This protein binds this small molecule.
Small molecule (SMILES): Nc1nc(N)c2c(-c3ccc(F)cc3)cnc-2[nH]1

Binding-site contacts:
Ligand atom NAK contacts residue TYR194 of chain 1.B at 2.9 Å (h-bond).
Ligand atom C4 contacts residue TYR194 of chain 1.B at 3.6 Å (hydrophobic).
Ligand atom CAE contacts residue PRO230 of chain 1.B at 3.6 Å (hydrophobic).
Ligand atom NAK contacts residue NAP1 of chain 1.H at 3.4 Å.
Ligand atom NAK contacts residue ASP181 of chain 1.B at 3.8 Å.
Ligand atom N1 contacts residue NAP1 of chain 1.H at 2.9 Å (h-bond).
Ligand atom CAL contacts residue LEU229 of chain 1.B at 3.6 Å (hydrophobic).
Ligand atom N1 contacts residue PHE117 of chain 1.B at 3.8 Å.
Ligand atom C4 contacts residue NAP1 of chain 1.H at 3.7 Å.
Ligand atom CAO contacts residue PHE117 of chain 1.B at 3.9 Å (hydrophobic).
Ligand atom NAA contacts residue NAP1 of chain 1.H at 3.0 Å (h-bond).
Ligand atom CAH contacts residue NAP1 of chain 1.H at 3.2 Å.
Ligand atom C2 contacts residue SER115 of chain 1.B at 3.9 Å.
Ligand atom N3 contacts residue SER115 of chain 1.B at 4.0 Å.
Ligand atom C2 contacts residue NAP1 of chain 1.H at 3.4 Å.
Ligand atom NAA contacts residue PHE117 of chain 1.B at 3.5 Å.
Ligand atom FAC contacts residue LEU229 of chain 1.B at 3.2 Å.
Ligand atom FAC contacts residue TRP241 of chain 1.B at 3.4 Å.
Ligand atom CAP contacts residue PHE117 of chain 1.B at 3.8 Å (hydrophobic).
Ligand atom CAG contacts residue PHE117 of chain 1.B at 3.4 Å (hydrophobic).
Ligand atom C4 contacts residue PHE117 of chain 1.B at 3.5 Å (hydrophobic).
Ligand atom C2 contacts residue PHE117 of chain 1.B at 3.4 Å (hydrophobic).
Ligand atom C6 contacts residue PHE117 of chain 1.B at 3.8 Å (hydrophobic).
Ligand atom C6 contacts residue NAP1 of chain 1.H at 3.6 Å.
Ligand atom NAB contacts residue ARG34 of chain 1.B at 3.7 Å.
Ligand atom CAD contacts residue LEU229 of chain 1.B at 4.0 Å (hydrophobic).
Ligand atom NAA contacts residue SER115 of chain 1.B at 2.9 Å (h-bond).
Ligand atom FAC contacts residue MET233 of chain 1.B at 3.6 Å.
Ligand atom C5 contacts residue PHE117 of chain 1.B at 3.9 Å (hydrophobic).
Ligand atom N3 contacts residue NAP1 of chain 1.H at 2.8 Å (h-bond).
Ligand atom CAF contacts residue NAP1 of chain 1.H at 3.6 Å.
Ligand atom CAH contacts residue PHE117 of chain 1.B at 3.7 Å (hydrophobic).
Ligand atom NAB contacts residue NAP1 of chain 1.H at 3.6 Å.
Ligand atom N3 contacts residue PHE117 of chain 1.B at 3.6 Å.
Ligand atom CAH contacts residue TYR194 of chain 1.B at 4.0 Å (hydrophobic).
Ligand atom CAO contacts residue NAP1 of chain 1.H at 3.8 Å.
Ligand atom N3 contacts residue TYR194 of chain 1.B at 3.6 Å (h-bond).
Ligand atom NAK contacts residue PHE117 of chain 1.B at 3.6 Å.
Ligand atom CAP contacts residue NAP1 of chain 1.H at 3.6 Å.
Ligand atom C5 contacts residue NAP1 of chain 1.H at 3.7 Å.

Sequence of chain 1.B:
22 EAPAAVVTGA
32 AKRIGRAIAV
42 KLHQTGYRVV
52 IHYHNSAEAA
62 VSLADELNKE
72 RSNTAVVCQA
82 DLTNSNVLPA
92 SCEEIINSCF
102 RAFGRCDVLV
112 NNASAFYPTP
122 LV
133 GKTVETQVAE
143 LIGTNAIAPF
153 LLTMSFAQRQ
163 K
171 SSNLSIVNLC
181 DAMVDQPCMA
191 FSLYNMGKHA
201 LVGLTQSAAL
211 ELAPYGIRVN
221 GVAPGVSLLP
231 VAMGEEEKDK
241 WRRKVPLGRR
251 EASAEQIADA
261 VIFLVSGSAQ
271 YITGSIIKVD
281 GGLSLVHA